A small-molecule ligand and the protein it binds are described below.
Small molecule (SMILES): CC(C)[C@H](NC(=O)CNC(=O)CNC(=O)[C@@H](NC(=O)[C@H](C)N)[C@@H](C)O)C(=O)N[C@@H](CCCCN(C)C)C(=O)N[C@@H](CCCCN)C(=O)N1CCC[C@H]1C(=O)N[C@H](C=O)CC1=NC=NC1

Sequence of chain 1.C:
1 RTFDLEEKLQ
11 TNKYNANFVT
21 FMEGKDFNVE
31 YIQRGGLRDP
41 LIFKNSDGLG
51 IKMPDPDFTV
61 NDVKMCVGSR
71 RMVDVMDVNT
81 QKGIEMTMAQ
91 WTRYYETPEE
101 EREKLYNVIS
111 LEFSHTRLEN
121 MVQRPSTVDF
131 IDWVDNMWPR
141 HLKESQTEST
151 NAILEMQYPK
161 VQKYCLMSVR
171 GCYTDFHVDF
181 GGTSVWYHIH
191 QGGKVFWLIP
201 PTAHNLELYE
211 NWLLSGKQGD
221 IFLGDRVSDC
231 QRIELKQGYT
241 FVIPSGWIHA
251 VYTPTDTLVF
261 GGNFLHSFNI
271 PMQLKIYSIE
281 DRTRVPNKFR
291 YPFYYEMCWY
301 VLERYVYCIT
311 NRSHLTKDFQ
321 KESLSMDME

Binding-site contacts:
Ligand atom CH2 contacts residue TYR187 of chain 1.C at 3.5 Å (hydrophobic).
Ligand atom CH1 contacts residue ASP179 of chain 1.C at 3.1 Å.
Ligand atom CH1 contacts residue AKG1 of chain 1.I at 3.5 Å.
Ligand atom NZ contacts residue GLN81 of chain 1.C at 3.6 Å (h-bond).
Ligand atom CB contacts residue PHE289 of chain 1.C at 3.5 Å (hydrophobic).
Ligand atom NE2 contacts residue THR283 of chain 1.C at 3.5 Å (h-bond).
Ligand atom CG contacts residue THR174 of chain 1.C at 3.4 Å.
Ligand atom CG2 contacts residue ASN151 of chain 1.C at 3.6 Å.
Ligand atom O contacts residue ILE109 of chain 1.C at 3.0 Å.
Ligand atom NZ contacts residue TYR187 of chain 1.C at 3.0 Å (h-bond).
Ligand atom CH2 contacts residue ASN263 of chain 1.C at 3.3 Å.
Ligand atom NZ contacts residue AKG1 of chain 1.I at 3.6 Å.
Ligand atom CA contacts residue ASN151 of chain 1.C at 3.1 Å.
Ligand atom CG1 contacts residue SER110 of chain 1.C at 3.6 Å.
Ligand atom N contacts residue SER110 of chain 1.C at 3.1 Å (h-bond).
Ligand atom NE2 contacts residue ARG284 of chain 1.C at 3.3 Å (salt-bridge).
Ligand atom NE2 contacts residue VAL285 of chain 1.C at 3.6 Å.
Ligand atom O contacts residue MET156 of chain 1.C at 3.5 Å.
Ligand atom O contacts residue LYS288 of chain 1.C at 3.5 Å.
Ligand atom O contacts residue ASN151 of chain 1.C at 2.9 Å (h-bond).
Ligand atom N contacts residue LYS288 of chain 1.C at 3.2 Å (salt-bridge).
Ligand atom N contacts residue ARG290 of chain 1.C at 3.3 Å (salt-bridge).
Ligand atom N contacts residue ASN151 of chain 1.C at 2.8 Å (h-bond).
Ligand atom CD contacts residue ASN263 of chain 1.C at 3.5 Å.
Ligand atom O contacts residue ALA152 of chain 1.C at 3.4 Å.
Ligand atom CE contacts residue AKG1 of chain 1.I at 3.4 Å.
Ligand atom CE contacts residue ILE109 of chain 1.C at 3.4 Å (hydrophobic).
Ligand atom C contacts residue ASN151 of chain 1.C at 3.4 Å.
Ligand atom O contacts residue TYR164 of chain 1.C at 3.0 Å (h-bond).
Ligand atom CB contacts residue ASN151 of chain 1.C at 3.4 Å.
Ligand atom CH1 contacts residue TYR187 of chain 1.C at 2.7 Å (hydrophobic).
Ligand atom O contacts residue PHE180 of chain 1.C at 3.4 Å.
Ligand atom O contacts residue ILE153 of chain 1.C at 2.9 Å (h-bond).
Ligand atom CH1 contacts residue ASN263 of chain 1.C at 3.4 Å.
Ligand atom CA contacts residue ARG290 of chain 1.C at 3.6 Å.
Ligand atom O contacts residue PHE289 of chain 1.C at 3.5 Å.
Ligand atom N contacts residue LYS288 of chain 1.C at 3.2 Å (salt-bridge).
Ligand atom CA contacts residue SER110 of chain 1.C at 3.3 Å.
Ligand atom O contacts residue GLN218 of chain 1.C at 3.0 Å (h-bond).
Ligand atom CE1 contacts residue THR283 of chain 1.C at 3.0 Å.